Sequence of chain 1.E:
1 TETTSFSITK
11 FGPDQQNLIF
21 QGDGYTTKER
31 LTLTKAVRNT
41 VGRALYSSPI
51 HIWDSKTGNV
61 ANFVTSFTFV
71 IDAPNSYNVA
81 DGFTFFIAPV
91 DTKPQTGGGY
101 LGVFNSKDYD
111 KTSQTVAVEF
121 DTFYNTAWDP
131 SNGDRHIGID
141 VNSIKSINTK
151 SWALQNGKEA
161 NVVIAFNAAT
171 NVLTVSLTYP

The protein below binds the small molecule below.
Small molecule (SMILES): CO[C@H]1O[C@H](CO)[C@@H](O)[C@H](O)[C@@H]1O

Sequence of chain 1.F:
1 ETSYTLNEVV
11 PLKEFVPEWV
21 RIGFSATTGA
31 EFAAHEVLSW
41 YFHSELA

Binding-site contacts:
Ligand atom C6 contacts residue ALA80 of chain 1.E at 3.5 Å (hydrophobic).
Ligand atom C6 contacts residue ASP81 of chain 1.E at 3.4 Å.
Ligand atom O4 contacts residue ASP81 of chain 1.E at 2.7 Å (salt-bridge).
Ligand atom C6 contacts residue ALA30 of chain 1.F at 3.9 Å (hydrophobic).
Ligand atom O5 contacts residue ALA30 of chain 1.F at 2.8 Å (h-bond).
Ligand atom C5 contacts residue ALA30 of chain 1.F at 3.9 Å (hydrophobic).
Ligand atom O3 contacts residue ASN125 of chain 1.E at 4.0 Å.
Ligand atom O6 contacts residue ALA80 of chain 1.E at 3.2 Å.
Ligand atom O3 contacts residue GLY99 of chain 1.E at 2.8 Å (h-bond).
Ligand atom O1 contacts residue ALA30 of chain 1.F at 4.1 Å.
Ligand atom O6 contacts residue ASP81 of chain 1.E at 2.9 Å (salt-bridge).
Ligand atom C6 contacts residue GLY29 of chain 1.F at 4.4 Å.
Ligand atom C5 contacts residue ASP81 of chain 1.E at 4.0 Å.
Ligand atom C4 contacts residue GLY98 of chain 1.E at 4.2 Å.
Ligand atom O4 contacts residue GLY98 of chain 1.E at 4.1 Å.
Ligand atom C6 contacts residue PHE123 of chain 1.E at 3.5 Å (hydrophobic).
Ligand atom C1 contacts residue ALA30 of chain 1.F at 3.6 Å (hydrophobic).
Ligand atom O6 contacts residue THR28 of chain 1.F at 4.3 Å.
Ligand atom C7 contacts residue ALA30 of chain 1.F at 3.3 Å (hydrophobic).
Ligand atom C4 contacts residue ASP81 of chain 1.E at 3.4 Å.
Ligand atom O4 contacts residue GLY99 of chain 1.E at 3.2 Å (h-bond).
Ligand atom O6 contacts residue ALA30 of chain 1.F at 3.0 Å (h-bond).
Ligand atom O4 contacts residue PHE123 of chain 1.E at 3.6 Å.
Ligand atom C3 contacts residue ASN125 of chain 1.E at 3.9 Å.
Ligand atom O3 contacts residue GLY98 of chain 1.E at 3.7 Å.
Ligand atom O2 contacts residue ALA30 of chain 1.F at 4.1 Å.
Ligand atom C5 contacts residue PHE123 of chain 1.E at 3.6 Å (hydrophobic).
Ligand atom O6 contacts residue GLU31 of chain 1.F at 3.1 Å (salt-bridge).
Ligand atom O2 contacts residue GLY29 of chain 1.F at 3.7 Å.
Ligand atom C3 contacts residue GLY99 of chain 1.E at 3.8 Å.
Ligand atom O2 contacts residue GLY98 of chain 1.E at 3.9 Å.
Ligand atom O2 contacts residue ASN39 of chain 1.E at 4.3 Å.
Ligand atom O6 contacts residue GLY29 of chain 1.F at 3.2 Å.
Ligand atom C6 contacts residue GLU31 of chain 1.F at 3.9 Å.
Ligand atom O4 contacts residue ASN125 of chain 1.E at 2.8 Å (h-bond).
Ligand atom O5 contacts residue GLY29 of chain 1.F at 3.8 Å.
Ligand atom C4 contacts residue GLY99 of chain 1.E at 3.6 Å.
Ligand atom C4 contacts residue PHE123 of chain 1.E at 4.4 Å (hydrophobic).
Ligand atom O5 contacts residue GLU31 of chain 1.F at 4.2 Å.
Ligand atom C4 contacts residue ASN125 of chain 1.E at 3.9 Å.